Sequence of chain 3.A:
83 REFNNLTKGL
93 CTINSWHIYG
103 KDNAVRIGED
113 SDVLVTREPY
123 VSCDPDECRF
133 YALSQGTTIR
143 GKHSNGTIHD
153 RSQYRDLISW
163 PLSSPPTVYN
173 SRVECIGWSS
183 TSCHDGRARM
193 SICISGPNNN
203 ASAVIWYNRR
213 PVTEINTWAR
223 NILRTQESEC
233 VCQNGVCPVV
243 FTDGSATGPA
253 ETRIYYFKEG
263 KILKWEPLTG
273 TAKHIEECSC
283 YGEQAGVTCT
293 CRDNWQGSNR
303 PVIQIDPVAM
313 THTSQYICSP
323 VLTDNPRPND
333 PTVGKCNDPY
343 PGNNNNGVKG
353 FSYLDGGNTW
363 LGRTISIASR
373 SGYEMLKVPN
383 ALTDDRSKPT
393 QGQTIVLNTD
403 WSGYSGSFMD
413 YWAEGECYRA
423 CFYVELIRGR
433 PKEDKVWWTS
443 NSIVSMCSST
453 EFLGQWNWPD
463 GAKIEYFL

This protein binds this small molecule.
Small molecule (SMILES): CC(=O)N[C@@H]1[C@@H](O)[C@H](O)[C@@H](CO)O[C@H]1O

Binding-site contacts:
Ligand atom C1 contacts residue TRP439 of chain 3.A at 4.2 Å (hydrophobic).
Ligand atom C5 contacts residue TRP439 of chain 3.A at 3.9 Å (hydrophobic).
Ligand atom C3 contacts residue TRP439 of chain 3.A at 4.3 Å (hydrophobic).
Ligand atom C5 contacts residue ASN147 of chain 3.A at 3.6 Å.
Ligand atom O7 contacts residue TRP439 of chain 3.A at 4.0 Å.
Ligand atom O3 contacts residue TRP439 of chain 3.A at 4.3 Å.
Ligand atom O6 contacts residue TRP439 of chain 3.A at 2.8 Å (h-bond).
Ligand atom C2 contacts residue TRP439 of chain 3.A at 3.9 Å (hydrophobic).
Ligand atom C7 contacts residue TRP439 of chain 3.A at 4.5 Å (hydrophobic).
Ligand atom C7 contacts residue ASN147 of chain 3.A at 3.8 Å.
Ligand atom N2 contacts residue ASN147 of chain 3.A at 2.5 Å (h-bond).
Ligand atom C3 contacts residue ASN147 of chain 3.A at 3.6 Å.
Ligand atom C1 contacts residue ASN147 of chain 3.A at 1.4 Å.
Ligand atom C4 contacts residue TRP439 of chain 3.A at 3.6 Å (hydrophobic).
Ligand atom O4 contacts residue TRP439 of chain 3.A at 4.4 Å.
Ligand atom C6 contacts residue TRP439 of chain 3.A at 3.7 Å (hydrophobic).
Ligand atom O5 contacts residue ASN147 of chain 3.A at 2.4 Å (h-bond).
Ligand atom C4 contacts residue ASN147 of chain 3.A at 4.2 Å.
Ligand atom O5 contacts residue TRP439 of chain 3.A at 3.4 Å.
Ligand atom C2 contacts residue ASN147 of chain 3.A at 2.3 Å.